Binding-site contacts:
Ligand atom C12 contacts residue PRO246 of chain 2.G at 3.0 Å (hydrophobic).
Ligand atom C4 contacts residue ASP146 of chain 2.G at 3.5 Å.
Ligand atom C7 contacts residue ASP245 of chain 2.G at 3.6 Å.
Ligand atom N10 contacts residue TYR310 of chain 2.G at 3.9 Å.
Ligand atom N10 contacts residue ASP180 of chain 2.G at 2.8 Å (salt-bridge).
Ligand atom C8 contacts residue ALA148 of chain 2.G at 3.4 Å (hydrophobic).
Ligand atom C12 contacts residue GLU248 of chain 2.G at 3.5 Å.
Ligand atom N1 contacts residue TYR315 of chain 2.G at 3.2 Å (h-bond).
Ligand atom N1 contacts residue ASP146 of chain 2.G at 2.8 Å (salt-bridge).
Ligand atom C7 contacts residue MTA1 of chain 2.GA at 3.3 Å.
Ligand atom N1 contacts residue THR370 of chain 2.G at 3.1 Å (h-bond).
Ligand atom C9 contacts residue ASP180 of chain 2.G at 3.8 Å.
Ligand atom N10 contacts residue ALA148 of chain 2.G at 2.8 Å (h-bond).
Ligand atom C13 contacts residue TYR310 of chain 2.G at 3.7 Å (hydrophobic).
Ligand atom C3 contacts residue ALA148 of chain 2.G at 3.2 Å (hydrophobic).
Ligand atom C5 contacts residue TYR336 of chain 2.G at 3.5 Å (hydrophobic).
Ligand atom C4 contacts residue TYR336 of chain 2.G at 3.8 Å (hydrophobic).
Ligand atom C13 contacts residue GLU248 of chain 2.G at 3.1 Å.
Ligand atom C11 contacts residue PRO246 of chain 2.G at 3.4 Å (hydrophobic).
Ligand atom N6 contacts residue PRO246 of chain 2.G at 3.8 Å.
Ligand atom N10 contacts residue ASP179 of chain 2.G at 3.0 Å (salt-bridge).
Ligand atom C13 contacts residue GLY274 of chain 2.G at 3.4 Å.
Ligand atom C7 contacts residue ASP146 of chain 2.G at 3.5 Å.
Ligand atom C3 contacts residue ASP146 of chain 2.G at 3.9 Å.
Ligand atom C2 contacts residue THR370 of chain 2.G at 3.4 Å.
Ligand atom N14 contacts residue PRO246 of chain 2.G at 2.9 Å (h-bond).
Ligand atom C9 contacts residue ALA148 of chain 2.G at 3.7 Å (hydrophobic).
Ligand atom C9 contacts residue ASP179 of chain 2.G at 3.7 Å.
Ligand atom C9 contacts residue MTA1 of chain 2.GA at 3.5 Å.
Ligand atom C2 contacts residue ALA148 of chain 2.G at 3.7 Å (hydrophobic).
Ligand atom N14 contacts residue ILE275 of chain 2.G at 3.8 Å.
Ligand atom C9 contacts residue ASP245 of chain 2.G at 3.2 Å.
Ligand atom N14 contacts residue GLU248 of chain 2.G at 2.5 Å (salt-bridge).
Ligand atom C2 contacts residue TRP313 of chain 2.G at 3.8 Å (hydrophobic).
Ligand atom C13 contacts residue ASP245 of chain 2.G at 3.6 Å.
Ligand atom C11 contacts residue ASP245 of chain 2.G at 3.8 Å.
Ligand atom C13 contacts residue PRO246 of chain 2.G at 3.5 Å (hydrophobic).
Ligand atom N14 contacts residue GLY274 of chain 2.G at 2.4 Å (h-bond).
Ligand atom N10 contacts residue ASP245 of chain 2.G at 3.6 Å (salt-bridge).
Ligand atom C8 contacts residue MTA1 of chain 2.GA at 3.6 Å.

Sequence of chain 2.G:
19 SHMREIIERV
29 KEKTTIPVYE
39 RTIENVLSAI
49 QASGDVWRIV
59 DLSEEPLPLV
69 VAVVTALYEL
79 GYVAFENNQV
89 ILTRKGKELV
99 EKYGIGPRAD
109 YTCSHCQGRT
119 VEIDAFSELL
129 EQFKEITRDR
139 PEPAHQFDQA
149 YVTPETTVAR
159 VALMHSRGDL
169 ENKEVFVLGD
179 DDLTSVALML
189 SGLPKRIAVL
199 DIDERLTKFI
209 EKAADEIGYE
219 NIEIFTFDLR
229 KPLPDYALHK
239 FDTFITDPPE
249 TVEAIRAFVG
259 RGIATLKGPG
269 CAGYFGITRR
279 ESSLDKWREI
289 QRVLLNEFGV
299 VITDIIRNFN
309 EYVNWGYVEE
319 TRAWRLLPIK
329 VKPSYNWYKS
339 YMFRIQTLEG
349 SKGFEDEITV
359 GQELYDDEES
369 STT

The protein below binds the small molecule below.
Small molecule (SMILES): NCCCCN(CCCN)CCCN